Binding-site contacts:
Ligand atom C26 contacts residue MET208 of chain 1.A at 3.5 Å (hydrophobic).
Ligand atom C11 contacts residue TYR269 of chain 1.A at 3.4 Å (hydrophobic).
Ligand atom C6 contacts residue ALA273 of chain 1.A at 3.6 Å (hydrophobic).
Ligand atom O7 contacts residue TYR269 of chain 1.A at 3.5 Å.
Ligand atom C11 contacts residue TYR192 of chain 1.A at 4.0 Å (hydrophobic).
Ligand atom C17 contacts residue THR119 of chain 1.A at 4.0 Å.
Ligand atom C16 contacts residue GLY122 of chain 1.A at 3.5 Å.
Ligand atom O7 contacts residue PHE213 of chain 1.A at 4.1 Å.
Ligand atom C25 contacts residue PHE213 of chain 1.A at 4.1 Å (hydrophobic).
Ligand atom C15 contacts residue BOG1 of chain 1.D at 3.9 Å.
Ligand atom C16 contacts residue GLU123 of chain 1.A at 3.1 Å.
Ligand atom O9 contacts residue PHE209 of chain 1.A at 4.1 Å.
Ligand atom C19 contacts residue HIS212 of chain 1.A at 3.7 Å.
Ligand atom O24 contacts residue TYR269 of chain 1.A at 4.0 Å.
Ligand atom C25 contacts residue MET208 of chain 1.A at 4.1 Å (hydrophobic).
Ligand atom C5 contacts residue TYR269 of chain 1.A at 3.4 Å (hydrophobic).
Ligand atom C16 contacts residue BOG1 of chain 1.D at 3.7 Å.
Ligand atom C13 contacts residue BOG1 of chain 1.D at 3.9 Å.
Ligand atom O24 contacts residue BOG1 of chain 1.D at 3.1 Å (h-bond).
Ligand atom O9 contacts residue MET208 of chain 1.A at 3.9 Å.
Ligand atom C21 contacts residue CYS265 of chain 1.A at 4.0 Å (hydrophobic).
Ligand atom C4 contacts residue PHE213 of chain 1.A at 4.0 Å (hydrophobic).
Ligand atom C3 contacts residue TYR269 of chain 1.A at 4.1 Å (hydrophobic).
Ligand atom C20 contacts residue LEU126 of chain 1.A at 4.0 Å (hydrophobic).
Ligand atom C1 contacts residue PHE209 of chain 1.A at 3.5 Å (hydrophobic).
Ligand atom C22 contacts residue CYS265 of chain 1.A at 3.8 Å (hydrophobic).
Ligand atom N12 contacts residue TYR269 of chain 1.A at 3.9 Å.
Ligand atom C20 contacts residue PHE213 of chain 1.A at 4.0 Å (hydrophobic).
Ligand atom C4 contacts residue TYR269 of chain 1.A at 3.3 Å (hydrophobic).
Ligand atom C22 contacts residue TYR269 of chain 1.A at 3.4 Å (hydrophobic).
Ligand atom C19 contacts residue LEU126 of chain 1.A at 3.7 Å (hydrophobic).
Ligand atom C14 contacts residue GLU123 of chain 1.A at 3.5 Å.
Ligand atom C20 contacts residue HIS212 of chain 1.A at 3.9 Å.
Ligand atom C5 contacts residue ALA273 of chain 1.A at 3.2 Å (hydrophobic).
Ligand atom C23 contacts residue TYR269 of chain 1.A at 3.6 Å (hydrophobic).
Ligand atom C6 contacts residue PHE209 of chain 1.A at 3.2 Å (hydrophobic).
Ligand atom C5 contacts residue PHE209 of chain 1.A at 3.8 Å (hydrophobic).
Ligand atom C10 contacts residue TYR192 of chain 1.A at 3.9 Å (hydrophobic).
Ligand atom C15 contacts residue GLU123 of chain 1.A at 3.4 Å.
Ligand atom C17 contacts residue GLU123 of chain 1.A at 3.2 Å.

The protein below binds the small molecule below.
Small molecule (SMILES): CC(C)[C@H](C(=O)N1CCC2(CC1)Oc1ccccc1O2)c1ccccc1

Sequence of chain 1.A:
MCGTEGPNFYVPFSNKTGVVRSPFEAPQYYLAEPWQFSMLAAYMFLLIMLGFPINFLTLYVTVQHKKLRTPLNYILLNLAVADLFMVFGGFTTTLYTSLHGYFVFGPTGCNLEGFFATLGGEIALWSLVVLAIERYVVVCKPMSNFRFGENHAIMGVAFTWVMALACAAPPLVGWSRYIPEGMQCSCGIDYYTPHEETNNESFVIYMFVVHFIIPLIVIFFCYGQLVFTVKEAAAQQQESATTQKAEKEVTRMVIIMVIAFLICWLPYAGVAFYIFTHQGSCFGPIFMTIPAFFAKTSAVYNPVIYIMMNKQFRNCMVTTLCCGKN